This protein binds this small molecule.
Small molecule (SMILES): OCCc1ccc(O)c(O)c1

Binding-site contacts:
Ligand atom CAF contacts residue ASP155 of chain 2.A at 3.6 Å.
Ligand atom OAB contacts residue GLY156 of chain 2.A at 4.1 Å.
Ligand atom CAJ contacts residue GLY156 of chain 2.A at 3.5 Å.
Ligand atom OAB contacts residue GLU152 of chain 2.A at 3.7 Å.
Ligand atom CAD contacts residue ASP155 of chain 2.A at 4.1 Å.
Ligand atom OAC contacts residue GLU152 of chain 2.A at 3.5 Å (salt-bridge).
Ligand atom CAF contacts residue GLY156 of chain 2.A at 3.5 Å.
Ligand atom CAJ contacts residue ASP155 of chain 2.A at 4.2 Å.
Ligand atom OAC contacts residue GLY156 of chain 2.A at 3.6 Å.
Ligand atom OAA contacts residue ASP155 of chain 2.A at 3.3 Å (salt-bridge).
Ligand atom CAK contacts residue GLY156 of chain 2.A at 3.9 Å.
Ligand atom CAK contacts residue ASP155 of chain 2.A at 3.6 Å.
Ligand atom CAE contacts residue ASP155 of chain 2.A at 3.7 Å.
Ligand atom CAH contacts residue ASP155 of chain 2.A at 3.8 Å.
Ligand atom CAG contacts residue ASP155 of chain 2.A at 4.4 Å.
Ligand atom CAI contacts residue GLY156 of chain 2.A at 3.7 Å.
Ligand atom CAD contacts residue GLY156 of chain 2.A at 4.3 Å.
Ligand atom CAI contacts residue ASP155 of chain 2.A at 4.5 Å.
Ligand atom CAE contacts residue GLY156 of chain 2.A at 4.5 Å.

Sequence of chain 2.A:
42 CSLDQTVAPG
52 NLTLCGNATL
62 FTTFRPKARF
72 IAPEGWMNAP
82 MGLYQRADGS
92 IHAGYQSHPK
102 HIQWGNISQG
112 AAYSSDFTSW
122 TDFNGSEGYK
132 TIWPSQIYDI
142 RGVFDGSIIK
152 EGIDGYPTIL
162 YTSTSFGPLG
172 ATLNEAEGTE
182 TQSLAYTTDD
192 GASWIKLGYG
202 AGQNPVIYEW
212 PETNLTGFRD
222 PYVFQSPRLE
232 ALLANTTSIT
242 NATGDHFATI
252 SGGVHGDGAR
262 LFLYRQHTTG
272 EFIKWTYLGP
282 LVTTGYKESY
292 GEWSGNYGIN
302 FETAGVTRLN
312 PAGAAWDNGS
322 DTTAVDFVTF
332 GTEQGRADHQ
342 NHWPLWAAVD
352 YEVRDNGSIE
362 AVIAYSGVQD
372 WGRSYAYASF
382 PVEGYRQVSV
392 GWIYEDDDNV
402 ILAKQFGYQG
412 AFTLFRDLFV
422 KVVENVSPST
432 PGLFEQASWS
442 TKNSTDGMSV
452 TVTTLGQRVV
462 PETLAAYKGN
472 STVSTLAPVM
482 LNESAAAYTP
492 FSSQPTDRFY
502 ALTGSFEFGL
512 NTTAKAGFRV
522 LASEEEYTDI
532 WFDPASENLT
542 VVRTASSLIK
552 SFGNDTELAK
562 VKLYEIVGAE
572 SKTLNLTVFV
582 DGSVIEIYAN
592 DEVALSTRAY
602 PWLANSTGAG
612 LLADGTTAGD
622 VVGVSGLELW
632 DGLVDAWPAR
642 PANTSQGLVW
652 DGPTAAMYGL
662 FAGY